This small molecule binds to this protein.
Small molecule (SMILES): N#Cc1cnn2c(NC3CC3)cc(Nc3cccc(-n4cnnc4)c3)nc12

Sequence of chain 1.B:
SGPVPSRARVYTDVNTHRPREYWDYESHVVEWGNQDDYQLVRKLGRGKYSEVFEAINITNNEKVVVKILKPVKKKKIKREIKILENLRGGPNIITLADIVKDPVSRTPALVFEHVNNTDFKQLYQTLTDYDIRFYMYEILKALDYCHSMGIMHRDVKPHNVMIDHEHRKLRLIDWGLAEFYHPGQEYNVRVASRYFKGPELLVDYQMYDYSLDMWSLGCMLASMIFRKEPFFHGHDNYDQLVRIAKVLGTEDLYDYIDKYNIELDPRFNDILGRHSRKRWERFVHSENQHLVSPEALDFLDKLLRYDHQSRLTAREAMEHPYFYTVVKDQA

Binding-site contacts:
Ligand atom C6 contacts residue MET164 of chain 1.B at 3.9 Å (hydrophobic).
Ligand atom N16 contacts residue LYS69 of chain 1.B at 3.5 Å.
Ligand atom C4 contacts residue VAL67 of chain 1.B at 3.8 Å (hydrophobic).
Ligand atom C27 contacts residue GLU115 of chain 1.B at 3.3 Å.
Ligand atom C23 contacts residue ASN119 of chain 1.B at 3.7 Å.
Ligand atom C3 contacts residue VAL67 of chain 1.B at 3.9 Å (hydrophobic).
Ligand atom N16 contacts residue ASP176 of chain 1.B at 3.7 Å.
Ligand atom N1 contacts residue ILE175 of chain 1.B at 3.7 Å.
Ligand atom C17 contacts residue ILE175 of chain 1.B at 3.9 Å (hydrophobic).
Ligand atom N13 contacts residue VAL54 of chain 1.B at 3.9 Å.
Ligand atom C24 contacts residue HIS116 of chain 1.B at 3.9 Å.
Ligand atom C19 contacts residue MET164 of chain 1.B at 3.7 Å (hydrophobic).
Ligand atom N1 contacts residue PHE114 of chain 1.B at 3.7 Å.
Ligand atom N21 contacts residue VAL117 of chain 1.B at 2.9 Å (h-bond).
Ligand atom C27 contacts residue VAL117 of chain 1.B at 3.6 Å (hydrophobic).
Ligand atom C22 contacts residue ASN119 of chain 1.B at 3.8 Å.
Ligand atom C8 contacts residue VAL54 of chain 1.B at 3.9 Å (hydrophobic).
Ligand atom C22 contacts residue VAL117 of chain 1.B at 3.5 Å (hydrophobic).
Ligand atom C12 contacts residue VAL54 of chain 1.B at 3.7 Å (hydrophobic).
Ligand atom N26 contacts residue VAL67 of chain 1.B at 3.7 Å.
Ligand atom N5 contacts residue VAL67 of chain 1.B at 3.9 Å.
Ligand atom C18 contacts residue VAL54 of chain 1.B at 3.9 Å (hydrophobic).
Ligand atom C2 contacts residue ILE175 of chain 1.B at 3.7 Å (hydrophobic).
Ligand atom C23 contacts residue HIS116 of chain 1.B at 3.7 Å.
Ligand atom C18 contacts residue ILE175 of chain 1.B at 3.9 Å (hydrophobic).
Ligand atom C24 contacts residue ARG44 of chain 1.B at 3.8 Å.
Ligand atom N15 contacts residue LYS69 of chain 1.B at 2.9 Å (salt-bridge).
Ligand atom C27 contacts residue VAL67 of chain 1.B at 3.8 Å (hydrophobic).
Ligand atom C23 contacts residue VAL117 of chain 1.B at 3.2 Å (hydrophobic).
Ligand atom C11 contacts residue VAL54 of chain 1.B at 3.6 Å (hydrophobic).
Ligand atom C20 contacts residue MET164 of chain 1.B at 3.5 Å (hydrophobic).
Ligand atom N5 contacts residue MET164 of chain 1.B at 3.9 Å.
Ligand atom N25 contacts residue VAL67 of chain 1.B at 3.7 Å.
Ligand atom N25 contacts residue MET164 of chain 1.B at 3.4 Å (h-bond).
Ligand atom C4 contacts residue MET164 of chain 1.B at 3.7 Å (hydrophobic).
Ligand atom C14 contacts residue ASP176 of chain 1.B at 3.3 Å.
Ligand atom N26 contacts residue VAL117 of chain 1.B at 3.1 Å (h-bond).
Ligand atom C14 contacts residue LYS69 of chain 1.B at 3.9 Å.
Ligand atom N1 contacts residue ILE96 of chain 1.B at 3.9 Å.
Ligand atom N15 contacts residue ASP176 of chain 1.B at 3.1 Å.